Sequence of chain 1.A:
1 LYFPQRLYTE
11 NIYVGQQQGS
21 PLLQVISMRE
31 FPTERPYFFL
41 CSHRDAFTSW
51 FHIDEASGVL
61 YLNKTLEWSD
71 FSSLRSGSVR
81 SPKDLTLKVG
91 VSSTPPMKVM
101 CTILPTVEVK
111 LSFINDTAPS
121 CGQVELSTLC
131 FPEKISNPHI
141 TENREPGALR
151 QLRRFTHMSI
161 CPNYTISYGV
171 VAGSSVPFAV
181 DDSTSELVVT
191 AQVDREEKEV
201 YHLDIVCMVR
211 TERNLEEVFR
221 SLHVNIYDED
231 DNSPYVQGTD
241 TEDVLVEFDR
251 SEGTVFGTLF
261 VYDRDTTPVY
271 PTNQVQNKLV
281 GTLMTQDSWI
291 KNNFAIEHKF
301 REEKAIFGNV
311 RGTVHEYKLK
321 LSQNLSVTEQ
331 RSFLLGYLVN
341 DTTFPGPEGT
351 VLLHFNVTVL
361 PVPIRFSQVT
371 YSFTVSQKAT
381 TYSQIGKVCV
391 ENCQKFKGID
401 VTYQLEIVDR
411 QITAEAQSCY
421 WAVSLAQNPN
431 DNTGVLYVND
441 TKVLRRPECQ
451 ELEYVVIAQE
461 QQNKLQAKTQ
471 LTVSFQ

Binding-site contacts:
Ligand atom C7 contacts residue ASN324 of chain 1.A at 3.9 Å.
Ligand atom O5 contacts residue ASN324 of chain 1.A at 2.4 Å (h-bond).
Ligand atom C6 contacts residue GLY398 of chain 1.A at 4.2 Å.
Ligand atom O6 contacts residue ILE399 of chain 1.A at 4.3 Å.
Ligand atom C2 contacts residue ASN324 of chain 1.A at 2.4 Å.
Ligand atom C1 contacts residue GLU252 of chain 1.A at 4.2 Å.
Ligand atom O5 contacts residue GLY398 of chain 1.A at 3.8 Å.
Ligand atom C8 contacts residue GLU252 of chain 1.A at 3.3 Å.
Ligand atom C4 contacts residue ASN324 of chain 1.A at 4.2 Å.
Ligand atom O7 contacts residue ASN324 of chain 1.A at 4.3 Å.
Ligand atom C1 contacts residue ASN324 of chain 1.A at 1.4 Å.
Ligand atom N2 contacts residue GLU252 of chain 1.A at 3.9 Å.
Ligand atom C7 contacts residue GLU252 of chain 1.A at 2.9 Å.
Ligand atom C5 contacts residue ASN324 of chain 1.A at 3.7 Å.
Ligand atom O6 contacts residue GLY398 of chain 1.A at 3.6 Å.
Ligand atom C3 contacts residue ASN324 of chain 1.A at 3.8 Å.
Ligand atom C2 contacts residue GLU252 of chain 1.A at 4.5 Å.
Ligand atom N2 contacts residue ASN324 of chain 1.A at 2.9 Å (h-bond).
Ligand atom O7 contacts residue GLU252 of chain 1.A at 2.5 Å (salt-bridge).

A small-molecule ligand and the protein it binds are described below.
Small molecule (SMILES): CC(=O)N[C@H]1[C@H](O[C@H]2[C@H](O)[C@@H](NC(C)=O)CO[C@@H]2CO)O[C@H](CO)[C@@H](O)[C@@H]1O